A protein and the small-molecule ligand that binds it are described below.
Small molecule (SMILES): Cc1cn([C@H]2C[C@H](OP(=O)(O)O)[C@@H](COP(=O)(O)O)O2)c(=O)[nH]c1=O

Binding-site contacts:
Ligand atom O4P contacts residue ARG35 of chain 1.A at 2.8 Å (salt-bridge).
Ligand atom O2 contacts residue ASP77 of chain 1.A at 3.7 Å.
Ligand atom O2 contacts residue TYR109 of chain 1.A at 4.1 Å.
Ligand atom O5' contacts residue ARG35 of chain 1.A at 3.8 Å.
Ligand atom N3 contacts residue TYR109 of chain 1.A at 3.5 Å.
Ligand atom O5P contacts residue ASP40 of chain 1.A at 3.6 Å (salt-bridge).
Ligand atom C5M contacts residue ARG35 of chain 1.A at 3.7 Å.
Ligand atom C2 contacts residue ASP77 of chain 1.A at 3.9 Å.
Ligand atom O1P contacts residue TYR79 of chain 1.A at 3.3 Å (h-bond).
Ligand atom O4 contacts residue TYR109 of chain 1.A at 3.9 Å.
Ligand atom O5P contacts residue CA1 of chain 1.B at 3.5 Å.
Ligand atom O4' contacts residue ARG81 of chain 1.A at 3.1 Å (salt-bridge).
Ligand atom C5 contacts residue TYR107 of chain 1.A at 3.9 Å (hydrophobic).
Ligand atom C4 contacts residue LEU83 of chain 1.A at 3.8 Å (hydrophobic).
Ligand atom P2 contacts residue ARG35 of chain 1.A at 3.6 Å.
Ligand atom P1 contacts residue TYR79 of chain 1.A at 3.5 Å.
Ligand atom C2' contacts residue TYR109 of chain 1.A at 3.5 Å (hydrophobic).
Ligand atom P1 contacts residue LYS78 of chain 1.A at 3.6 Å.
Ligand atom C5' contacts residue TYR107 of chain 1.A at 3.5 Å (hydrophobic).
Ligand atom C2 contacts residue TYR109 of chain 1.A at 3.9 Å (hydrophobic).
Ligand atom O3' contacts residue LYS78 of chain 1.A at 3.5 Å (salt-bridge).
Ligand atom O2P contacts residue TYR79 of chain 1.A at 2.6 Å (h-bond).
Ligand atom C4 contacts residue TYR109 of chain 1.A at 3.6 Å (hydrophobic).
Ligand atom O4 contacts residue LEU83 of chain 1.A at 3.6 Å.
Ligand atom O5' contacts residue ARG81 of chain 1.A at 2.9 Å (salt-bridge).
Ligand atom O5P contacts residue ARG35 of chain 1.A at 2.7 Å (salt-bridge).
Ligand atom P2 contacts residue ARG81 of chain 1.A at 3.9 Å.
Ligand atom C3' contacts residue TYR107 of chain 1.A at 3.7 Å (hydrophobic).
Ligand atom C5M contacts residue TYR107 of chain 1.A at 3.6 Å (hydrophobic).
Ligand atom O4 contacts residue LEU37 of chain 1.A at 3.9 Å.
Ligand atom O2P contacts residue LYS78 of chain 1.A at 4.1 Å.
Ligand atom O5P contacts residue TYR107 of chain 1.A at 3.8 Å.
Ligand atom C5' contacts residue ARG81 of chain 1.A at 4.0 Å.
Ligand atom C6 contacts residue ARG81 of chain 1.A at 4.1 Å.
Ligand atom O1P contacts residue LYS78 of chain 1.A at 2.5 Å (salt-bridge).
Ligand atom N3 contacts residue LEU83 of chain 1.A at 3.8 Å.
Ligand atom O4' contacts residue TYR79 of chain 1.A at 4.1 Å.
Ligand atom C4' contacts residue ARG81 of chain 1.A at 4.0 Å.
Ligand atom C2' contacts residue TYR107 of chain 1.A at 3.8 Å (hydrophobic).
Ligand atom O4P contacts residue ARG81 of chain 1.A at 2.8 Å (salt-bridge).

Sequence of chain 1.A:
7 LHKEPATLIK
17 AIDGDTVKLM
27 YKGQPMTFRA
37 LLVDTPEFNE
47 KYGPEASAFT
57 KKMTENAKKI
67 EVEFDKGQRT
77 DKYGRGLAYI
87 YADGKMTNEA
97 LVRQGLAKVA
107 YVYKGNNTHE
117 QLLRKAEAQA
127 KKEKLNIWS